A protein and the small-molecule ligand that binds it are described below.
Small molecule (SMILES): Nc1ncnc2c1ncn2[C@@H]1O[C@H](CO[P](=O)(O)OS(=O)(=O)O)[C@@H](O)[C@H]1O

Binding-site contacts:
Ligand atom O3B contacts residue TRP246 of chain 1.D at 3.8 Å.
Ligand atom C2 contacts residue LEU85 of chain 1.D at 3.4 Å (hydrophobic).
Ligand atom O3' contacts residue THR160 of chain 1.D at 3.7 Å.
Ligand atom C2 contacts residue SER84 of chain 1.D at 3.8 Å.
Ligand atom C3' contacts residue GLY161 of chain 1.D at 3.7 Å.
Ligand atom N7 contacts residue SER62 of chain 1.D at 3.8 Å.
Ligand atom O2B contacts residue ARG242 of chain 1.D at 2.9 Å (salt-bridge).
Ligand atom O2' contacts residue THR160 of chain 1.D at 3.5 Å.
Ligand atom N1 contacts residue LEU85 of chain 1.D at 2.7 Å (h-bond).
Ligand atom O2B contacts residue ARG245 of chain 1.D at 3.3 Å (salt-bridge).
Ligand atom O3B contacts residue ARG245 of chain 1.D at 2.9 Å (salt-bridge).
Ligand atom O2A contacts residue ARG242 of chain 1.D at 3.5 Å (salt-bridge).
Ligand atom N9 contacts residue SER60 of chain 1.D at 3.8 Å.
Ligand atom O1B contacts residue TRP246 of chain 1.D at 3.6 Å.
Ligand atom C2 contacts residue PHE61 of chain 1.D at 3.1 Å (hydrophobic).
Ligand atom N1 contacts residue PHE61 of chain 1.D at 3.6 Å.
Ligand atom N3 contacts residue PHE61 of chain 1.D at 3.4 Å.
Ligand atom C2 contacts residue SER60 of chain 1.D at 3.5 Å.
Ligand atom O2' contacts residue SER60 of chain 1.D at 2.4 Å (h-bond).
Ligand atom C4 contacts residue SER60 of chain 1.D at 3.4 Å.
Ligand atom C2 contacts residue SER62 of chain 1.D at 3.7 Å.
Ligand atom C2' contacts residue ASP66 of chain 1.D at 3.5 Å.
Ligand atom SB contacts residue ARG245 of chain 1.D at 3.8 Å.
Ligand atom N3 contacts residue SER60 of chain 1.D at 2.7 Å (h-bond).
Ligand atom C2' contacts residue SER60 of chain 1.D at 3.5 Å.
Ligand atom O3B contacts residue LYS144 of chain 1.D at 3.8 Å.
Ligand atom O2' contacts residue GLY161 of chain 1.D at 3.3 Å (h-bond).
Ligand atom N3 contacts residue SER62 of chain 1.D at 3.5 Å (h-bond).
Ligand atom N6 contacts residue LEU85 of chain 1.D at 3.1 Å.
Ligand atom O1B contacts residue LYS144 of chain 1.D at 3.0 Å (salt-bridge).
Ligand atom O3' contacts residue GLY161 of chain 1.D at 2.5 Å (h-bond).
Ligand atom C1' contacts residue SER60 of chain 1.D at 3.6 Å.
Ligand atom O3' contacts residue GLN162 of chain 1.D at 3.1 Å (h-bond).
Ligand atom N9 contacts residue SER62 of chain 1.D at 3.7 Å.
Ligand atom C4 contacts residue SER62 of chain 1.D at 3.4 Å.
Ligand atom C5 contacts residue SER62 of chain 1.D at 3.5 Å.
Ligand atom O3' contacts residue ASP66 of chain 1.D at 3.5 Å.
Ligand atom C6 contacts residue LEU85 of chain 1.D at 3.4 Å (hydrophobic).
Ligand atom O2' contacts residue ASP66 of chain 1.D at 3.6 Å.
Ligand atom N1 contacts residue SER84 of chain 1.D at 3.7 Å.

Sequence of chain 1.D:
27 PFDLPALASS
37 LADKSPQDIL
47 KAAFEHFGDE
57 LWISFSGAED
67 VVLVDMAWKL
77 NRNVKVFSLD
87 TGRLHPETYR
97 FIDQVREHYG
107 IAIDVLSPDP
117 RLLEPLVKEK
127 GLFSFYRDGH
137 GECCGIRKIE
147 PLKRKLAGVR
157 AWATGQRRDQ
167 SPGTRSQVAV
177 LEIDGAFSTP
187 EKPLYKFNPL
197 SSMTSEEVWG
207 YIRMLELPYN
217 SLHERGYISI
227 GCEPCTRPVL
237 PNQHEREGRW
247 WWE